Binding-site contacts:
Ligand atom N2 contacts residue ASN361 of chain 1.D at 2.8 Å (h-bond).
Ligand atom O7 contacts residue ASN361 of chain 1.D at 3.6 Å.
Ligand atom C5 contacts residue ASN361 of chain 1.D at 3.6 Å.
Ligand atom C1 contacts residue ASN361 of chain 1.D at 1.4 Å.
Ligand atom C2 contacts residue ASN361 of chain 1.D at 2.6 Å.
Ligand atom C8 contacts residue ASN361 of chain 1.D at 3.4 Å.
Ligand atom O6 contacts residue ASN361 of chain 1.D at 4.4 Å.
Ligand atom O5 contacts residue ASN361 of chain 1.D at 2.3 Å (h-bond).
Ligand atom C4 contacts residue ASN361 of chain 1.D at 4.2 Å.
Ligand atom C7 contacts residue ASN361 of chain 1.D at 3.0 Å.
Ligand atom C3 contacts residue ASN361 of chain 1.D at 3.8 Å.

The small molecule below binds the protein below.
Small molecule (SMILES): CC(=O)N[C@H]1[C@H](O[C@H]2[C@H](O)[C@@H](NC(C)=O)CO[C@@H]2CO)O[C@H](CO)[C@@H](O)[C@@H]1O

Sequence of chain 1.D:
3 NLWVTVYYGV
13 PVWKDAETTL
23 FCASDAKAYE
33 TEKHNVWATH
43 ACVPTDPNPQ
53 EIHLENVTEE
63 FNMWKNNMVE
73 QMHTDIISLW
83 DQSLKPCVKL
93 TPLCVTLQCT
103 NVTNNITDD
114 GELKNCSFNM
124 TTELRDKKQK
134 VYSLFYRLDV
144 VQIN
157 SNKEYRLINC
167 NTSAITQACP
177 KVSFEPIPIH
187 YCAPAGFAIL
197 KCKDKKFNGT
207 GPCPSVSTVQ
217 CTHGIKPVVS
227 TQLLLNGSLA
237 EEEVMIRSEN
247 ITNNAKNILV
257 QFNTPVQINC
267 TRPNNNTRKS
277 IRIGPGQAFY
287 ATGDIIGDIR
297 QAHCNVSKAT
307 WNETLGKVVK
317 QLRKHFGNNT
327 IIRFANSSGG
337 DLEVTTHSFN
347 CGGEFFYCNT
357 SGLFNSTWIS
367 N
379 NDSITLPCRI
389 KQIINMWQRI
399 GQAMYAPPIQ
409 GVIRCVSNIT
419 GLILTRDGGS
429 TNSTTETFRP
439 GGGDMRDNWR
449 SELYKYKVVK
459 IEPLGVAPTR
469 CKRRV